Binding-site contacts:
Ligand atom C2 contacts residue MG1 of chain 1.QA at 2.8 Å.
Ligand atom O2 contacts residue ALA209 of chain 1.H at 3.3 Å.
Ligand atom C1 contacts residue MG1 of chain 1.QA at 2.9 Å.
Ligand atom C2 contacts residue ALA209 of chain 1.H at 3.6 Å (hydrophobic).
Ligand atom C2 contacts residue THR244 of chain 1.H at 3.6 Å.
Ligand atom O1 contacts residue ALA209 of chain 1.H at 4.2 Å.
Ligand atom O4 contacts residue MG1 of chain 1.QA at 2.1 Å.
Ligand atom O1 contacts residue MG1 of chain 1.QA at 4.1 Å.
Ligand atom O4 contacts residue ASP212 of chain 1.H at 2.8 Å (salt-bridge).
Ligand atom O3 contacts residue MG1 of chain 1.QA at 2.1 Å.
Ligand atom O1 contacts residue THR244 of chain 1.H at 3.6 Å.
Ligand atom O1 contacts residue LYS186 of chain 1.H at 3.6 Å.
Ligand atom O2 contacts residue ASP212 of chain 1.H at 3.9 Å.
Ligand atom O3 contacts residue ASP212 of chain 1.H at 4.0 Å.
Ligand atom C1 contacts residue ALA209 of chain 1.H at 3.9 Å (hydrophobic).
Ligand atom O3 contacts residue GLU188 of chain 1.H at 3.2 Å (salt-bridge).
Ligand atom O1 contacts residue MET276 of chain 1.H at 4.1 Å.
Ligand atom O2 contacts residue GLY211 of chain 1.H at 2.9 Å (h-bond).
Ligand atom C2 contacts residue GLY211 of chain 1.H at 3.8 Å.
Ligand atom O1 contacts residue MET207 of chain 1.H at 4.2 Å.
Ligand atom O2 contacts residue THR244 of chain 1.H at 2.6 Å (h-bond).
Ligand atom O1 contacts residue ARG87 of chain 1.H at 3.9 Å.
Ligand atom O3 contacts residue ALA209 of chain 1.H at 4.3 Å.
Ligand atom O3 contacts residue LYS186 of chain 1.H at 2.7 Å (salt-bridge).
Ligand atom O2 contacts residue MG1 of chain 1.QA at 4.0 Å.
Ligand atom C1 contacts residue LYS186 of chain 1.H at 3.5 Å.
Ligand atom O4 contacts residue GLU188 of chain 1.H at 2.9 Å (salt-bridge).
Ligand atom C1 contacts residue THR244 of chain 1.H at 4.1 Å.
Ligand atom C2 contacts residue GLU188 of chain 1.H at 3.6 Å.
Ligand atom O4 contacts residue GLY211 of chain 1.H at 3.8 Å.
Ligand atom C2 contacts residue ASP212 of chain 1.H at 3.8 Å.
Ligand atom O2 contacts residue ARG210 of chain 1.H at 3.5 Å (salt-bridge).
Ligand atom C1 contacts residue GLU188 of chain 1.H at 3.8 Å.
Ligand atom O4 contacts residue ALA209 of chain 1.H at 4.0 Å.

Sequence of chain 1.H:
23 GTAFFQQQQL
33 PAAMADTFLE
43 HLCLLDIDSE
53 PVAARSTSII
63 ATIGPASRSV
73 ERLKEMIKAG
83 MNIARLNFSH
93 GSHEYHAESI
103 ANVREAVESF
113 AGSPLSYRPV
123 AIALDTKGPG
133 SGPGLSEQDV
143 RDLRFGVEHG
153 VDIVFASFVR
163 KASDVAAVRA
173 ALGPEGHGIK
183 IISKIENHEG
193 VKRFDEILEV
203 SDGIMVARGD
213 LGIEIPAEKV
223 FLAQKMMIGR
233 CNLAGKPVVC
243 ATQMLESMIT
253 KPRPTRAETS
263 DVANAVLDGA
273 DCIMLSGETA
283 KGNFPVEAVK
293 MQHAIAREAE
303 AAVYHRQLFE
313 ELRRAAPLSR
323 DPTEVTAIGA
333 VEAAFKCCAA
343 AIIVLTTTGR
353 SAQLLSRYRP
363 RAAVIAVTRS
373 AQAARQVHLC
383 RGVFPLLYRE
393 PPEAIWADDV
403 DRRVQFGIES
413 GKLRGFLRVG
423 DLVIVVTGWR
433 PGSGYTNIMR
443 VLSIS

The small molecule below binds the protein below.
Small molecule (SMILES): O=C([O-])C(=O)[O-]